The protein below binds the small molecule below.
Small molecule (SMILES): CCCC(N)=O

Sequence of chain 3.A:
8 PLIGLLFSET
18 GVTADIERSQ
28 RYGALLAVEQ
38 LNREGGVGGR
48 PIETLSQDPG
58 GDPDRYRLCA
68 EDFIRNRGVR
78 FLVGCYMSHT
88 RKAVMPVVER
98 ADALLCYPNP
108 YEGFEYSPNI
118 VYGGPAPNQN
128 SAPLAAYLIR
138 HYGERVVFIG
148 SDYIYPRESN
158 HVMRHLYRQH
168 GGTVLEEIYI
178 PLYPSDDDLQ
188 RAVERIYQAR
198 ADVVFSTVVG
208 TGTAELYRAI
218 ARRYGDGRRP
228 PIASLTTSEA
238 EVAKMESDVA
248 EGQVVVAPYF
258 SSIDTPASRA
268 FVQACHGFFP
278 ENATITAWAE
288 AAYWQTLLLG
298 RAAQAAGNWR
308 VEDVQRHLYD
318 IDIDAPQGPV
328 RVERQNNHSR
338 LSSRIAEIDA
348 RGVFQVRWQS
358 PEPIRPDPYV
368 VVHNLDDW

Binding-site contacts:
Ligand atom CA contacts residue PRO107 of chain 3.A at 3.8 Å (hydrophobic).
Ligand atom NA contacts residue TYR83 of chain 3.A at 3.8 Å.
Ligand atom CA contacts residue SER85 of chain 3.A at 3.9 Å.
Ligand atom OA contacts residue TYR83 of chain 3.A at 3.5 Å (h-bond).
Ligand atom OA contacts residue TYR152 of chain 3.A at 3.3 Å.
Ligand atom OA contacts residue TYR104 of chain 3.A at 4.2 Å.
Ligand atom C2 contacts residue TYR83 of chain 3.A at 3.2 Å (hydrophobic).
Ligand atom C1 contacts residue TYR152 of chain 3.A at 3.2 Å (hydrophobic).
Ligand atom C3 contacts residue THR233 of chain 3.A at 4.0 Å.
Ligand atom CA contacts residue TYR83 of chain 3.A at 4.0 Å (hydrophobic).
Ligand atom CA contacts residue TYR150 of chain 3.A at 3.4 Å (hydrophobic).
Ligand atom NA contacts residue GLU109 of chain 3.A at 3.9 Å.
Ligand atom NA contacts residue TYR104 of chain 3.A at 2.9 Å (h-bond).
Ligand atom C2 contacts residue MET84 of chain 3.A at 4.2 Å (hydrophobic).
Ligand atom CA contacts residue TYR152 of chain 3.A at 3.0 Å (hydrophobic).
Ligand atom CA contacts residue TYR104 of chain 3.A at 4.2 Å (hydrophobic).
Ligand atom C2 contacts residue TYR104 of chain 3.A at 4.2 Å (hydrophobic).
Ligand atom OA contacts residue TYR150 of chain 3.A at 2.9 Å (h-bond).
Ligand atom C1 contacts residue PRO107 of chain 3.A at 3.2 Å (hydrophobic).
Ligand atom C2 contacts residue PRO107 of chain 3.A at 3.7 Å (hydrophobic).
Ligand atom NA contacts residue SER85 of chain 3.A at 2.9 Å (h-bond).
Ligand atom OA contacts residue SER85 of chain 3.A at 2.7 Å (h-bond).
Ligand atom NA contacts residue TYR152 of chain 3.A at 3.4 Å.
Ligand atom OA contacts residue MET84 of chain 3.A at 2.9 Å.
Ligand atom C3 contacts residue TYR83 of chain 3.A at 3.0 Å (hydrophobic).
Ligand atom CA contacts residue MET84 of chain 3.A at 4.1 Å (hydrophobic).
Ligand atom C3 contacts residue MET84 of chain 3.A at 4.4 Å (hydrophobic).
Ligand atom NA contacts residue ARG88 of chain 3.A at 4.4 Å.
Ligand atom C1 contacts residue THR233 of chain 3.A at 3.4 Å.
Ligand atom C2 contacts residue ASN106 of chain 3.A at 3.8 Å.
Ligand atom C3 contacts residue PRO107 of chain 3.A at 4.1 Å (hydrophobic).
Ligand atom C1 contacts residue TYR150 of chain 3.A at 4.4 Å (hydrophobic).
Ligand atom NA contacts residue TYR108 of chain 3.A at 3.2 Å.
Ligand atom NA contacts residue PRO107 of chain 3.A at 2.8 Å (h-bond).
Ligand atom C3 contacts residue TYR150 of chain 3.A at 4.4 Å (hydrophobic).